Binding-site contacts:
Ligand atom C7 contacts residue ASN176 of chain 1.E at 2.9 Å.
Ligand atom C4 contacts residue ASN176 of chain 1.E at 4.1 Å.
Ligand atom O6 contacts residue ARG83 of chain 1.E at 3.6 Å.
Ligand atom C1 contacts residue ASN176 of chain 1.E at 1.4 Å.
Ligand atom O7 contacts residue ASN176 of chain 1.E at 2.5 Å (h-bond).
Ligand atom C6 contacts residue ARG83 of chain 1.E at 3.8 Å.
Ligand atom C2 contacts residue ASN176 of chain 1.E at 2.4 Å.
Ligand atom C8 contacts residue ASN176 of chain 1.E at 4.3 Å.
Ligand atom N2 contacts residue ASN176 of chain 1.E at 2.9 Å (h-bond).
Ligand atom C3 contacts residue ASN176 of chain 1.E at 3.7 Å.
Ligand atom C6 contacts residue ASN176 of chain 1.E at 4.5 Å.
Ligand atom C5 contacts residue ASN176 of chain 1.E at 3.6 Å.
Ligand atom O5 contacts residue ASN176 of chain 1.E at 2.3 Å (h-bond).

This small molecule binds to this protein.
Small molecule (SMILES): CC(=O)N[C@@H]1[C@@H](O)[C@H](O)[C@@H](CO)O[C@H]1O

Sequence of chain 1.E:
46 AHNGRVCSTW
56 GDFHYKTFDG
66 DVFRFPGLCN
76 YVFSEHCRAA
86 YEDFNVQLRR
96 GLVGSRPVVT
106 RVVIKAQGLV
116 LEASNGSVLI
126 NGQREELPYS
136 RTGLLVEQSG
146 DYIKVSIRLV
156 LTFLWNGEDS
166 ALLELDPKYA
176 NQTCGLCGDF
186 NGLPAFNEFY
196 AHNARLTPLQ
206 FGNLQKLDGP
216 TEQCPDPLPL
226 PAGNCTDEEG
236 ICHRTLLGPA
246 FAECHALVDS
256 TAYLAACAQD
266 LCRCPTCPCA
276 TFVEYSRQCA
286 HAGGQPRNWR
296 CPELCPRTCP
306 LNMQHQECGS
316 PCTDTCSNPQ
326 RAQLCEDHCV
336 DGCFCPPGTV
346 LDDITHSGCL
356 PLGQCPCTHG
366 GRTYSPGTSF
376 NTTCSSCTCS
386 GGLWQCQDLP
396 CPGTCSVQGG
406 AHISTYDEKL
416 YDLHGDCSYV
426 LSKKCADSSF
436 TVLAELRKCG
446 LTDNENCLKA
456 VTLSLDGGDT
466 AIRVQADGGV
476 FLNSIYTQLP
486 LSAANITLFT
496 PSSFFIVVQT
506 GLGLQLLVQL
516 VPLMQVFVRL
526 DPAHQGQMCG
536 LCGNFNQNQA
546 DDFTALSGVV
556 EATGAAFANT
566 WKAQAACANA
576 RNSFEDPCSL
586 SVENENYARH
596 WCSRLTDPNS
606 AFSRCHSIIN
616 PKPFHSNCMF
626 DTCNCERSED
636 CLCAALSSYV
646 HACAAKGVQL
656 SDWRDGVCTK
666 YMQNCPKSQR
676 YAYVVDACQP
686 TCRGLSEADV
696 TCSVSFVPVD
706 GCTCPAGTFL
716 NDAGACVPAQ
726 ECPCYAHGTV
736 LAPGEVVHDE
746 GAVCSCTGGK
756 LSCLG